Sequence of chain 1.C:
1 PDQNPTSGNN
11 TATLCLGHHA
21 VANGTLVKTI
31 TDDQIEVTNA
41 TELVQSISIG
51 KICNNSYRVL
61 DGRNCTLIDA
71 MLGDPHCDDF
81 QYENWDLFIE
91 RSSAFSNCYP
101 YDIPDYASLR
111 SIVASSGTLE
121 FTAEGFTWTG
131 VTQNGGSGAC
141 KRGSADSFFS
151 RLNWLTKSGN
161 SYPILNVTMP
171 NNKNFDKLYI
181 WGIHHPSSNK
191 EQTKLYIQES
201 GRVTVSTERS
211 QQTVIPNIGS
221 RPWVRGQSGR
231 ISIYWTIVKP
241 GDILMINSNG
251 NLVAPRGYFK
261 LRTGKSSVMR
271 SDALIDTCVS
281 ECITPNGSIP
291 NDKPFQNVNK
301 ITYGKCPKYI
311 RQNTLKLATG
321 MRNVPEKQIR

A protein and the small-molecule ligand that binds it are described below.
Small molecule (SMILES): CC(=O)N[C@H]1[C@H](O[C@H]2[C@H](O)[C@@H](NC(C)=O)CO[C@@H]2CO[C@H]2O[C@@H](C)[C@@H](O)[C@@H](O)[C@@H]2O)O[C@H](CO)[C@@H](O[C@@H]2O[C@H](CO[C@H]3O[C@H](CO)[C@@H](O)[C@H](O)[C@@H]3O)[C@@H](O)[C@H](O[C@H]3O[C@H](CO)[C@@H](O)[C@H](O)[C@@H]3O)[C@@H]2O)[C@@H]1O

Binding-site contacts:
Ligand atom O5 contacts residue ASN23 of chain 1.C at 2.3 Å (h-bond).
Ligand atom C1 contacts residue ASN23 of chain 1.C at 1.4 Å.
Ligand atom C4 contacts residue ASN23 of chain 1.C at 4.2 Å.
Ligand atom C5 contacts residue ASN23 of chain 1.C at 3.6 Å.
Ligand atom C7 contacts residue ASN23 of chain 1.C at 3.5 Å.
Ligand atom C3 contacts residue ASN23 of chain 1.C at 3.9 Å.
Ligand atom C2 contacts residue ASN23 of chain 1.C at 2.5 Å.
Ligand atom O7 contacts residue ASN23 of chain 1.C at 3.6 Å.
Ligand atom N2 contacts residue ASN23 of chain 1.C at 3.0 Å (h-bond).